The protein below binds the small molecule below.
Small molecule (SMILES): CCCCCCCO[C@@H]1O[C@H](CO)[C@@H](O)[C@H](O)[C@H]1O

Binding-site contacts:
Ligand atom C2 contacts residue LYS269 of chain 1.A at 3.7 Å.
Ligand atom C8 contacts residue LEU263 of chain 1.A at 4.3 Å (hydrophobic).
Ligand atom C8 contacts residue GLU266 of chain 1.A at 3.9 Å.
Ligand atom C13 contacts residue VAL88 of chain 1.A at 4.2 Å (hydrophobic).
Ligand atom C1 contacts residue LYS114 of chain 1.A at 4.2 Å.
Ligand atom C7 contacts residue VAL110 of chain 1.A at 4.0 Å (hydrophobic).
Ligand atom O2 contacts residue GLU266 of chain 1.A at 2.9 Å (salt-bridge).
Ligand atom C11 contacts residue VAL88 of chain 1.A at 3.9 Å (hydrophobic).
Ligand atom O1 contacts residue ILE267 of chain 1.A at 4.5 Å.
Ligand atom C8 contacts residue ILE267 of chain 1.A at 3.7 Å (hydrophobic).
Ligand atom O2 contacts residue LYS269 of chain 1.A at 3.6 Å.
Ligand atom O2 contacts residue LYS114 of chain 1.A at 3.0 Å (salt-bridge).
Ligand atom C2 contacts residue LYS114 of chain 1.A at 4.2 Å.
Ligand atom C4 contacts residue LYS269 of chain 1.A at 4.2 Å.
Ligand atom C3 contacts residue LYS269 of chain 1.A at 3.6 Å.
Ligand atom O5 contacts residue VAL110 of chain 1.A at 4.0 Å.
Ligand atom C5 contacts residue VAL110 of chain 1.A at 4.3 Å (hydrophobic).
Ligand atom C12 contacts residue LEU113 of chain 1.A at 4.0 Å (hydrophobic).
Ligand atom C9 contacts residue ILE267 of chain 1.A at 3.6 Å (hydrophobic).
Ligand atom C1 contacts residue VAL110 of chain 1.A at 4.4 Å (hydrophobic).
Ligand atom O6 contacts residue VAL110 of chain 1.A at 3.9 Å.
Ligand atom C7 contacts residue GLU266 of chain 1.A at 4.2 Å.
Ligand atom C12 contacts residue VAL88 of chain 1.A at 4.3 Å (hydrophobic).
Ligand atom O1 contacts residue GLU266 of chain 1.A at 3.3 Å.
Ligand atom C7 contacts residue LYS114 of chain 1.A at 3.9 Å.
Ligand atom C11 contacts residue THR92 of chain 1.A at 4.5 Å.
Ligand atom O3 contacts residue LYS269 of chain 1.A at 2.6 Å (salt-bridge).
Ligand atom C11 contacts residue LEU113 of chain 1.A at 4.0 Å (hydrophobic).
Ligand atom C13 contacts residue THR92 of chain 1.A at 3.6 Å.
Ligand atom C12 contacts residue THR92 of chain 1.A at 3.4 Å.
Ligand atom O1 contacts residue LYS114 of chain 1.A at 4.3 Å.
Ligand atom C10 contacts residue LEU263 of chain 1.A at 4.3 Å (hydrophobic).
Ligand atom C9 contacts residue LYS114 of chain 1.A at 3.9 Å.
Ligand atom C1 contacts residue GLU266 of chain 1.A at 4.3 Å.
Ligand atom C2 contacts residue GLU266 of chain 1.A at 3.7 Å.

Sequence of chain 1.A:
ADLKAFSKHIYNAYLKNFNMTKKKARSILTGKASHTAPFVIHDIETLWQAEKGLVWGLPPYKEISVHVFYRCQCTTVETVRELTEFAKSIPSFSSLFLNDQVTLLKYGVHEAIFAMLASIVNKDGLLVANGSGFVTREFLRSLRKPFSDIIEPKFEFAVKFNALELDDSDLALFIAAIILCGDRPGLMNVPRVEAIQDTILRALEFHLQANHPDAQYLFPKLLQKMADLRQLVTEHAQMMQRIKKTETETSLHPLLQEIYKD